Sequence of chain 1.B:
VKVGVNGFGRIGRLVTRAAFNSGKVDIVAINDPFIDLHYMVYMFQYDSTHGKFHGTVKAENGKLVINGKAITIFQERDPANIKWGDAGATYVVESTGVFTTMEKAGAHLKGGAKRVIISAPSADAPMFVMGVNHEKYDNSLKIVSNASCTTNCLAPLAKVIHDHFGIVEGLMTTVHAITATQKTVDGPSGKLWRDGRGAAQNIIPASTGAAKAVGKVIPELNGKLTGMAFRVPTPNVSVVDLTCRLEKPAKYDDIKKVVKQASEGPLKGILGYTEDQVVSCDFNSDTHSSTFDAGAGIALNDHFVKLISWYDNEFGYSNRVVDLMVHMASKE

The protein below binds the small molecule below.
Small molecule (SMILES): c1cnc2c(c1)ccc1cccnc12

Binding-site contacts:
Ligand atom C10 contacts residue ALA330 of chain 1.B at 3.7 Å (hydrophobic).
Ligand atom C10 contacts residue VAL2 of chain 1.B at 4.0 Å (hydrophobic).
Ligand atom C9 contacts residue VAL2 of chain 1.B at 3.9 Å (hydrophobic).
Ligand atom C9 contacts residue LYS25 of chain 1.B at 3.6 Å.
Ligand atom N10 contacts residue VAL2 of chain 1.B at 3.1 Å (h-bond).
Ligand atom N10 contacts residue LYS25 of chain 1.B at 3.8 Å.
Ligand atom C6 contacts residue SER331 of chain 1.B at 4.1 Å.
Ligand atom N1 contacts residue VAL2 of chain 1.B at 3.1 Å (h-bond).
Ligand atom C7 contacts residue SER331 of chain 1.B at 3.5 Å.
Ligand atom N10 contacts residue ALA330 of chain 1.B at 3.6 Å.
Ligand atom C2 contacts residue VAL2 of chain 1.B at 3.8 Å (hydrophobic).
Ligand atom N10 contacts residue GOL1 of chain 1.R at 4.2 Å.
Ligand atom C6A contacts residue ALA330 of chain 1.B at 3.7 Å (hydrophobic).
Ligand atom C8 contacts residue VAL327 of chain 1.B at 3.7 Å (hydrophobic).
Ligand atom C6 contacts residue ALA330 of chain 1.B at 3.5 Å (hydrophobic).
Ligand atom C8 contacts residue GOL1 of chain 1.R at 3.3 Å.
Ligand atom C7 contacts residue ALA330 of chain 1.B at 3.6 Å (hydrophobic).
Ligand atom C7 contacts residue GOL1 of chain 1.R at 3.0 Å.
Ligand atom C5 contacts residue ALA330 of chain 1.B at 4.0 Å (hydrophobic).
Ligand atom C10 contacts residue GOL1 of chain 1.R at 4.2 Å.
Ligand atom C6A contacts residue SER331 of chain 1.B at 4.1 Å.
Ligand atom C9 contacts residue GOL1 of chain 1.R at 4.0 Å.
Ligand atom C1A contacts residue VAL2 of chain 1.B at 3.9 Å (hydrophobic).
Ligand atom C6 contacts residue GOL1 of chain 1.R at 4.2 Å.
Ligand atom C6A contacts residue GOL1 of chain 1.R at 3.8 Å.
Ligand atom C9 contacts residue ALA330 of chain 1.B at 3.5 Å (hydrophobic).
Ligand atom C8 contacts residue SER331 of chain 1.B at 4.2 Å.
Ligand atom C8 contacts residue ALA330 of chain 1.B at 3.5 Å (hydrophobic).
Ligand atom C7 contacts residue VAL327 of chain 1.B at 4.1 Å (hydrophobic).